This small molecule binds to this protein.
Small molecule (SMILES): CC(=O)N[C@H]1[C@H](O[C@H]2[C@H](O)[C@@H](NC(C)=O)CO[C@@H]2CO)O[C@H](CO)[C@@H](O)[C@@H]1O

Sequence of chain 44.A:
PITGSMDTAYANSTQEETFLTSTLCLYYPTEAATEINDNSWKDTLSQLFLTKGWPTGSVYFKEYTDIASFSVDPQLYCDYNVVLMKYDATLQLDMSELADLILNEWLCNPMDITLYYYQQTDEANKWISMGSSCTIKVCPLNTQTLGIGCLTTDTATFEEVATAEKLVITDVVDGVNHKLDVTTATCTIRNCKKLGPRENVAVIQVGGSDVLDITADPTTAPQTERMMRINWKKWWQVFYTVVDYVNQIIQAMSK

Binding-site contacts:
Ligand atom C5 contacts residue ASN12 of chain 44.A at 3.9 Å.
Ligand atom C1 contacts residue ASN12 of chain 44.A at 2.1 Å.
Ligand atom N2 contacts residue ASN12 of chain 44.A at 4.0 Å.
Ligand atom O7 contacts residue ASN12 of chain 44.A at 4.2 Å.
Ligand atom C2 contacts residue ASN12 of chain 44.A at 3.5 Å.
Ligand atom O5 contacts residue ASN12 of chain 44.A at 2.5 Å (h-bond).
Ligand atom C7 contacts residue ASN12 of chain 44.A at 4.3 Å.